A small-molecule ligand and the protein it binds are described below.
Small molecule (SMILES): CC(=O)N[C@@H]1[C@@H](O)[C@H](O)[C@@H](CO)O[C@H]1O

Binding-site contacts:
Ligand atom C5 contacts residue GLY237 of chain 1.A at 4.5 Å.
Ligand atom N2 contacts residue ASN241 of chain 1.A at 3.1 Å (h-bond).
Ligand atom C3 contacts residue GLY237 of chain 1.A at 3.4 Å.
Ligand atom O6 contacts residue LEU246 of chain 1.A at 4.0 Å.
Ligand atom O6 contacts residue ARG239 of chain 1.A at 4.3 Å.
Ligand atom C2 contacts residue GLY237 of chain 1.A at 3.9 Å.
Ligand atom C5 contacts residue ASN241 of chain 1.A at 3.6 Å.
Ligand atom C5 contacts residue ARG239 of chain 1.A at 4.0 Å.
Ligand atom C4 contacts residue LYS238 of chain 1.A at 4.1 Å.
Ligand atom O4 contacts residue GLY237 of chain 1.A at 3.5 Å (h-bond).
Ligand atom O6 contacts residue ASN241 of chain 1.A at 3.9 Å.
Ligand atom C3 contacts residue ASN241 of chain 1.A at 3.7 Å.
Ligand atom C6 contacts residue ARG239 of chain 1.A at 3.6 Å.
Ligand atom O3 contacts residue LYS238 of chain 1.A at 4.2 Å.
Ligand atom C7 contacts residue ASN241 of chain 1.A at 4.2 Å.
Ligand atom C6 contacts residue LEU246 of chain 1.A at 4.1 Å (hydrophobic).
Ligand atom C6 contacts residue ASN241 of chain 1.A at 4.2 Å.
Ligand atom C2 contacts residue ASN241 of chain 1.A at 2.4 Å.
Ligand atom O4 contacts residue LYS238 of chain 1.A at 3.3 Å.
Ligand atom O6 contacts residue VAL283 of chain 1.A at 4.1 Å.
Ligand atom C1 contacts residue ASN241 of chain 1.A at 1.4 Å.
Ligand atom C4 contacts residue GLY237 of chain 1.A at 3.1 Å.
Ligand atom O5 contacts residue ASN241 of chain 1.A at 2.2 Å (h-bond).
Ligand atom C4 contacts residue ASN241 of chain 1.A at 4.0 Å.
Ligand atom C4 contacts residue ARG239 of chain 1.A at 4.2 Å.
Ligand atom O5 contacts residue ARG239 of chain 1.A at 3.6 Å.
Ligand atom O7 contacts residue GLY237 of chain 1.A at 4.0 Å.
Ligand atom C6 contacts residue LYS238 of chain 1.A at 4.5 Å.
Ligand atom O3 contacts residue GLY237 of chain 1.A at 2.7 Å (h-bond).

Sequence of chain 1.A:
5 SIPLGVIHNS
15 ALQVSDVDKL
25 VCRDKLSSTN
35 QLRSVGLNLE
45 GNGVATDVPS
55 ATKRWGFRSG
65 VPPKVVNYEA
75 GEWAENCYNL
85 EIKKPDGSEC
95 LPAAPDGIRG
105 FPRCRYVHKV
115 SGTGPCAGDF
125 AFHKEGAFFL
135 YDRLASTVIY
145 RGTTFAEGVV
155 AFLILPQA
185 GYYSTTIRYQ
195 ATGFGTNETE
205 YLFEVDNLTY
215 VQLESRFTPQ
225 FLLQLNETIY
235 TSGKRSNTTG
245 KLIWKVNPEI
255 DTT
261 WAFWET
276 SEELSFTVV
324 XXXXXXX